A protein and the small-molecule ligand that binds it are described below.
Small molecule (SMILES): FC(F)O[C@@H](Cl)C(F)(F)F

Sequence of chain 18.A:
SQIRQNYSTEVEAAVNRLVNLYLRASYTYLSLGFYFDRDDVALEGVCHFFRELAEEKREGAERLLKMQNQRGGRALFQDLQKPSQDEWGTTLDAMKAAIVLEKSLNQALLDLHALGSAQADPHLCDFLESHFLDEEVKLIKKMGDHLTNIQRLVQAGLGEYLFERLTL

Sequence of chain 8.A:
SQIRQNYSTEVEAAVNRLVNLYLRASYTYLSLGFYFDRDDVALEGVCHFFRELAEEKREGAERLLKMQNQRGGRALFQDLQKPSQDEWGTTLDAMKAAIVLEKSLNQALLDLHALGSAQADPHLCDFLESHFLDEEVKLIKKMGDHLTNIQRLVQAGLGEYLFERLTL

Binding-site contacts:
Ligand atom FAD contacts residue ICF1 of chain 8.I at 1.6 Å.
Ligand atom CAJ contacts residue LEU81 of chain 18.A at 4.2 Å (hydrophobic).
Ligand atom FAC contacts residue TYR28 of chain 8.A at 3.2 Å.
Ligand atom CLAF contacts residue SER27 of chain 8.A at 3.5 Å.
Ligand atom FAB contacts residue SER27 of chain 18.A at 4.1 Å.
Ligand atom FAC contacts residue LEU24 of chain 8.A at 4.4 Å.
Ligand atom FAC contacts residue SER27 of chain 8.A at 4.2 Å.
Ligand atom FAB contacts residue ICF1 of chain 8.I at 1.3 Å.
Ligand atom OAG contacts residue ICF1 of chain 8.I at 0.9 Å.
Ligand atom CAI contacts residue LEU81 of chain 18.A at 4.3 Å (hydrophobic).
Ligand atom FAD contacts residue LEU24 of chain 18.A at 3.4 Å.
Ligand atom CLAF contacts residue LEU24 of chain 8.A at 3.4 Å.
Ligand atom FAE contacts residue TYR28 of chain 8.A at 3.9 Å.
Ligand atom CAJ contacts residue ICF1 of chain 8.I at 1.1 Å.
Ligand atom FAE contacts residue ICF1 of chain 8.I at 2.3 Å.
Ligand atom FAB contacts residue LEU24 of chain 18.A at 3.0 Å.
Ligand atom CAH contacts residue SER27 of chain 18.A at 4.3 Å.
Ligand atom FAC contacts residue LEU31 of chain 8.A at 4.4 Å.
Ligand atom FAB contacts residue TYR28 of chain 18.A at 3.6 Å.
Ligand atom CAH contacts residue ICF1 of chain 8.I at 1.1 Å.
Ligand atom FAA contacts residue SER27 of chain 18.A at 3.5 Å.
Ligand atom FAB contacts residue LEU81 of chain 18.A at 4.0 Å.
Ligand atom FAD contacts residue LEU31 of chain 8.A at 4.2 Å.
Ligand atom CLAF contacts residue ICF1 of chain 8.I at 1.3 Å.
Ligand atom FAA contacts residue ICF1 of chain 8.I at 1.5 Å.
Ligand atom FAA contacts residue TYR28 of chain 18.A at 3.8 Å.
Ligand atom CAI contacts residue ICF1 of chain 8.I at 0.9 Å.
Ligand atom CAJ contacts residue LEU24 of chain 18.A at 3.8 Å (hydrophobic).
Ligand atom CAI contacts residue LEU81 of chain 8.A at 4.4 Å (hydrophobic).
Ligand atom CAH contacts residue LEU24 of chain 18.A at 4.3 Å (hydrophobic).
Ligand atom FAE contacts residue LEU81 of chain 18.A at 3.2 Å.
Ligand atom CLAF contacts residue TYR28 of chain 8.A at 4.2 Å.
Ligand atom CAJ contacts residue TYR28 of chain 8.A at 4.1 Å (hydrophobic).
Ligand atom FAC contacts residue ICF1 of chain 8.I at 1.4 Å.
Ligand atom FAE contacts residue LEU24 of chain 18.A at 3.1 Å.
Ligand atom CAH contacts residue TYR28 of chain 18.A at 4.3 Å (hydrophobic).